Sequence of chain 1.C:
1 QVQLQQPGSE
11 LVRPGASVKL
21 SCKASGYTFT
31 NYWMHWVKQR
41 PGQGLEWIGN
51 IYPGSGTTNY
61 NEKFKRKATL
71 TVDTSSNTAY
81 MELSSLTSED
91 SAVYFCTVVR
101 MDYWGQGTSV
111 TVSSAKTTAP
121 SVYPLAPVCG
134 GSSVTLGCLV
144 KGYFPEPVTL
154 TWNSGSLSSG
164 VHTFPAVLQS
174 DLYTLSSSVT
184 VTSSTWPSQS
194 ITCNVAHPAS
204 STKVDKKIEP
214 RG

The protein below binds the small molecule below.
Small molecule (SMILES): CC(=O)N[C@@H]1[C@@H](OP(=O)(O)O)O[C@H](COP(=O)(O)O)[C@@H](O)[C@@H]1OC(C)=O

Sequence of chain 1.D:
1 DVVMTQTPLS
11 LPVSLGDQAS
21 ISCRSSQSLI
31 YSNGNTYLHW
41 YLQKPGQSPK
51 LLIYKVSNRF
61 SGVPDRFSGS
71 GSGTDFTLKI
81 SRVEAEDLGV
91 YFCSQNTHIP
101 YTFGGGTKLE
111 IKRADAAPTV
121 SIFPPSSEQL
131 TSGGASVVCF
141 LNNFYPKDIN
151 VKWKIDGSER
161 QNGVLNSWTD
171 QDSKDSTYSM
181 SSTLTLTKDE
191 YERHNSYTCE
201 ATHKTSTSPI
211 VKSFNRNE

Binding-site contacts:
Ligand atom N34 contacts residue OA81 of chain 1.W at 3.0 Å (h-bond).
Ligand atom O2 contacts residue TYR31 of chain 1.D at 3.9 Å.
Ligand atom O21 contacts residue ARG100 of chain 1.C at 3.2 Å (salt-bridge).
Ligand atom C26 contacts residue OA81 of chain 1.W at 3.7 Å.
Ligand atom O19 contacts residue OA81 of chain 1.W at 1.4 Å.
Ligand atom P contacts residue TYR31 of chain 1.D at 3.9 Å.
Ligand atom C39 contacts residue OA81 of chain 1.W at 3.8 Å.
Ligand atom C26 contacts residue TYR101 of chain 1.D at 4.0 Å (hydrophobic).
Ligand atom C32 contacts residue TYR31 of chain 1.D at 3.5 Å (hydrophobic).
Ligand atom O21 contacts residue TRP33 of chain 1.C at 3.6 Å.
Ligand atom C39 contacts residue THR97 of chain 1.D at 3.5 Å.
Ligand atom O20 contacts residue TRP33 of chain 1.C at 3.1 Å.
Ligand atom N34 contacts residue TYR31 of chain 1.D at 3.7 Å.
Ligand atom C31 contacts residue TYR31 of chain 1.D at 3.5 Å (hydrophobic).
Ligand atom O35 contacts residue TRP33 of chain 1.C at 3.3 Å.
Ligand atom C28 contacts residue ASN50 of chain 1.C at 3.9 Å.
Ligand atom C37 contacts residue TYR31 of chain 1.D at 3.8 Å (hydrophobic).
Ligand atom C26 contacts residue TRP33 of chain 1.C at 3.4 Å (hydrophobic).
Ligand atom O36 contacts residue ASN59 of chain 1.C at 3.8 Å.
Ligand atom O35 contacts residue ASN50 of chain 1.C at 3.1 Å (h-bond).
Ligand atom C39 contacts residue ILE99 of chain 1.D at 3.9 Å (hydrophobic).
Ligand atom C27 contacts residue TRP33 of chain 1.C at 3.8 Å (hydrophobic).
Ligand atom P11 contacts residue TRP33 of chain 1.C at 3.7 Å.
Ligand atom C32 contacts residue OA81 of chain 1.W at 3.8 Å.
Ligand atom O35 contacts residue ASN59 of chain 1.C at 3.3 Å (h-bond).
Ligand atom O10 contacts residue OA81 of chain 1.W at 3.8 Å.
Ligand atom O19 contacts residue TYR101 of chain 1.D at 3.9 Å.
Ligand atom C40 contacts residue ASN59 of chain 1.C at 3.7 Å.
Ligand atom O20 contacts residue OA81 of chain 1.W at 3.0 Å.
Ligand atom O10 contacts residue TRP33 of chain 1.C at 3.1 Å.
Ligand atom C39 contacts residue ASN96 of chain 1.D at 3.8 Å.
Ligand atom O38 contacts residue TYR31 of chain 1.D at 3.9 Å.
Ligand atom C26 contacts residue ASN50 of chain 1.C at 3.8 Å.
Ligand atom O41 contacts residue ASN59 of chain 1.C at 3.3 Å (h-bond).
Ligand atom P11 contacts residue OA81 of chain 1.W at 2.6 Å.
Ligand atom O21 contacts residue OA81 of chain 1.W at 3.4 Å (h-bond).
Ligand atom O30 contacts residue OA81 of chain 1.W at 3.1 Å (h-bond).
Ligand atom O10 contacts residue HIS35 of chain 1.C at 2.9 Å (h-bond).
Ligand atom C37 contacts residue OA81 of chain 1.W at 3.9 Å.
Ligand atom O4 contacts residue TYR31 of chain 1.D at 3.0 Å (h-bond).